Binding-site contacts:
Ligand atom C41 contacts residue GLU99 of chain 1.H at 4.3 Å.
Ligand atom O41 contacts residue LYS98 of chain 1.H at 4.3 Å.
Ligand atom C32 contacts residue GLU99 of chain 1.H at 4.0 Å.
Ligand atom C51 contacts residue GLU99 of chain 1.H at 3.6 Å.
Ligand atom N32 contacts residue GLU99 of chain 1.H at 3.7 Å.
Ligand atom O61 contacts residue GLU99 of chain 1.H at 3.8 Å.
Ligand atom C61 contacts residue GLU99 of chain 1.H at 3.5 Å.
Ligand atom C64 contacts residue MG1 of chain 1.HL at 3.9 Å.
Ligand atom O11 contacts residue GLU99 of chain 1.H at 4.3 Å.
Ligand atom O41 contacts residue GLU99 of chain 1.H at 3.3 Å.
Ligand atom O44 contacts residue MG1 of chain 1.HL at 3.8 Å.

This protein binds this small molecule.
Small molecule (SMILES): NC[C@@H]1O[C@H](O[C@H]2[C@@H](O)[C@H](O[C@@H]3[C@@H](O)[C@H](N)C[C@H](N)[C@H]3O[C@H]3O[C@H](CO)[C@@H](O)[C@H](O)[C@H]3N)O[C@@H]2CO)[C@H](N)[C@@H](O)[C@@H]1O

Sequence of chain 1.H:
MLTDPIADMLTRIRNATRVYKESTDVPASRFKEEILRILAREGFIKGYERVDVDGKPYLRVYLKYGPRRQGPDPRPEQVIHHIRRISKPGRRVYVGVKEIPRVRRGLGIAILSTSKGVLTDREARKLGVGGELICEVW